Sequence of chain 1.C:
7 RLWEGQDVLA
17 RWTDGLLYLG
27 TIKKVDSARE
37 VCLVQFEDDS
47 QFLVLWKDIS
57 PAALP

Binding-site contacts:
Ligand atom C03 contacts residue ARG17 of chain 1.C at 3.6 Å.
Ligand atom C02 contacts residue PHE42 of chain 1.C at 3.4 Å (hydrophobic).
Ligand atom C03 contacts residue TRP18 of chain 1.C at 3.6 Å (hydrophobic).
Ligand atom N contacts residue GLU43 of chain 1.C at 3.7 Å.
Ligand atom CA contacts residue ASP45 of chain 1.C at 3.4 Å.
Ligand atom CA contacts residue GLU43 of chain 1.C at 3.3 Å.
Ligand atom C03 contacts residue ALA16 of chain 1.C at 3.2 Å (hydrophobic).
Ligand atom O contacts residue GLU43 of chain 1.C at 3.2 Å.
Ligand atom C02 contacts residue TYR24 of chain 1.C at 3.6 Å (hydrophobic).
Ligand atom N contacts residue TYR24 of chain 1.C at 3.6 Å.
Ligand atom CE contacts residue GLU43 of chain 1.C at 3.5 Å.
Ligand atom CB contacts residue TYR24 of chain 1.C at 3.6 Å (hydrophobic).
Ligand atom C06 contacts residue TRP18 of chain 1.C at 3.3 Å (hydrophobic).
Ligand atom C05 contacts residue TRP18 of chain 1.C at 3.4 Å (hydrophobic).
Ligand atom CA contacts residue LEU23 of chain 1.C at 3.6 Å (hydrophobic).
Ligand atom C04 contacts residue ALA16 of chain 1.C at 3.7 Å (hydrophobic).
Ligand atom CG contacts residue LEU22 of chain 1.C at 3.7 Å (hydrophobic).
Ligand atom C contacts residue GLU43 of chain 1.C at 3.4 Å.
Ligand atom CA contacts residue ZN1 of chain 1.S at 3.4 Å.
Ligand atom C contacts residue TYR24 of chain 1.C at 3.7 Å (hydrophobic).
Ligand atom N contacts residue GLU43 of chain 1.C at 3.3 Å (salt-bridge).
Ligand atom CB contacts residue LEU22 of chain 1.C at 3.5 Å (hydrophobic).
Ligand atom CB contacts residue ASP44 of chain 1.C at 3.4 Å.
Ligand atom N contacts residue LEU23 of chain 1.C at 3.0 Å (h-bond).
Ligand atom C04 contacts residue ARG17 of chain 1.C at 3.2 Å.
Ligand atom CB contacts residue LEU23 of chain 1.C at 3.7 Å (hydrophobic).
Ligand atom C02 contacts residue TRP18 of chain 1.C at 3.7 Å (hydrophobic).
Ligand atom C01 contacts residue PHE42 of chain 1.C at 3.3 Å (hydrophobic).
Ligand atom C06 contacts residue PHE42 of chain 1.C at 3.3 Å (hydrophobic).
Ligand atom O contacts residue TYR24 of chain 1.C at 3.4 Å.
Ligand atom NZ contacts residue GLU43 of chain 1.C at 3.1 Å (salt-bridge).
Ligand atom C12 contacts residue TYR24 of chain 1.C at 3.7 Å (hydrophobic).
Ligand atom O contacts residue ASP44 of chain 1.C at 3.6 Å.
Ligand atom N contacts residue ASP45 of chain 1.C at 2.7 Å (salt-bridge).
Ligand atom CG contacts residue TYR24 of chain 1.C at 3.4 Å (hydrophobic).
Ligand atom N contacts residue ZN1 of chain 1.S at 2.0 Å.
Ligand atom C05 contacts residue PHE42 of chain 1.C at 3.4 Å (hydrophobic).
Ligand atom CG contacts residue LEU23 of chain 1.C at 3.1 Å (hydrophobic).
Ligand atom C04 contacts residue PHE42 of chain 1.C at 3.5 Å (hydrophobic).
Ligand atom C03 contacts residue PHE42 of chain 1.C at 3.5 Å (hydrophobic).

The protein below binds the small molecule below.
Small molecule (SMILES): CC(C)C[C@@H](C=O)NC(=O)[C@@H]1CCCN1C(=O)[C@H](CCCCN)NC(=O)[C@H](CCCCN(CCc1ccccc1)C(C)C)NC(=O)[C@@H](NC(=O)CNC(=O)CN)C(C)C